The protein below binds the small molecule below.
Small molecule (SMILES): CC(=O)N[C@@H]1[C@@H](O)[C@H](O)[C@@H](CO)O[C@H]1O

Binding-site contacts:
Ligand atom C4 contacts residue ASN127 of chain 3.A at 4.2 Å.
Ligand atom N2 contacts residue ASN127 of chain 3.A at 3.1 Å (h-bond).
Ligand atom C7 contacts residue ASN127 of chain 3.A at 3.4 Å.
Ligand atom C5 contacts residue ASN127 of chain 3.A at 3.6 Å.
Ligand atom C1 contacts residue ARG249 of chain 3.A at 4.4 Å.
Ligand atom O7 contacts residue ASN127 of chain 3.A at 3.2 Å (h-bond).
Ligand atom C3 contacts residue ASN127 of chain 3.A at 3.8 Å.
Ligand atom C1 contacts residue ASN127 of chain 3.A at 1.4 Å.
Ligand atom C2 contacts residue ASN127 of chain 3.A at 2.5 Å.
Ligand atom C8 contacts residue GLN126 of chain 3.A at 3.3 Å.
Ligand atom O5 contacts residue ASN127 of chain 3.A at 2.3 Å (h-bond).
Ligand atom C7 contacts residue GLN126 of chain 3.A at 3.9 Å.
Ligand atom N2 contacts residue GLN126 of chain 3.A at 3.7 Å.
Ligand atom O6 contacts residue ASN127 of chain 3.A at 4.3 Å.

Sequence of chain 3.A:
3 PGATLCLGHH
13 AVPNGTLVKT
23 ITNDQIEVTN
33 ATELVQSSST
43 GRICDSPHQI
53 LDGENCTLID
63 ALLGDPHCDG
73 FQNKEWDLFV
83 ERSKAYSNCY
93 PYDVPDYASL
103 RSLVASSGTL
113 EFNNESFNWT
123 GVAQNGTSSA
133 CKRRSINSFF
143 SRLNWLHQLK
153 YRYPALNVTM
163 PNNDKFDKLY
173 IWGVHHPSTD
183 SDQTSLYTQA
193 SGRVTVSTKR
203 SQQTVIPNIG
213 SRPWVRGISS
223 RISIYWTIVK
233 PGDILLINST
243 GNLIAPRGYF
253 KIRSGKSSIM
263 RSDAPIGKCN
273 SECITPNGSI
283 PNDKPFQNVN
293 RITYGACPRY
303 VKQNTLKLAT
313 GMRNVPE